This small molecule binds to this protein.
Small molecule (SMILES): CC(=O)N[C@H]1[C@H](O[C@H]2[C@H](O)[C@@H](NC(C)=O)CO[C@@H]2CO)O[C@H](CO)[C@@H](O)[C@@H]1O

Binding-site contacts:
Ligand atom O6 contacts residue GLN913 of chain 1.C at 3.9 Å.
Ligand atom C7 contacts residue ASN704 of chain 1.C at 3.7 Å.
Ligand atom N2 contacts residue ASN704 of chain 1.C at 2.8 Å (h-bond).
Ligand atom C2 contacts residue ASN704 of chain 1.C at 2.4 Å.
Ligand atom C7 contacts residue GLN1058 of chain 1.C at 4.4 Å.
Ligand atom C3 contacts residue ASN704 of chain 1.C at 3.7 Å.
Ligand atom C8 contacts residue THR703 of chain 1.C at 4.2 Å.
Ligand atom C5 contacts residue LEU909 of chain 1.C at 4.3 Å (hydrophobic).
Ligand atom C5 contacts residue ASN704 of chain 1.C at 3.7 Å.
Ligand atom O5 contacts residue ASN704 of chain 1.C at 2.4 Å (h-bond).
Ligand atom C1 contacts residue ASN704 of chain 1.C at 1.4 Å.
Ligand atom C1 contacts residue GLN1058 of chain 1.C at 4.4 Å.
Ligand atom O7 contacts residue ASN704 of chain 1.C at 4.0 Å.
Ligand atom C4 contacts residue ASN704 of chain 1.C at 4.2 Å.
Ligand atom O7 contacts residue GLN1058 of chain 1.C at 4.0 Å.

Sequence of chain 1.C:
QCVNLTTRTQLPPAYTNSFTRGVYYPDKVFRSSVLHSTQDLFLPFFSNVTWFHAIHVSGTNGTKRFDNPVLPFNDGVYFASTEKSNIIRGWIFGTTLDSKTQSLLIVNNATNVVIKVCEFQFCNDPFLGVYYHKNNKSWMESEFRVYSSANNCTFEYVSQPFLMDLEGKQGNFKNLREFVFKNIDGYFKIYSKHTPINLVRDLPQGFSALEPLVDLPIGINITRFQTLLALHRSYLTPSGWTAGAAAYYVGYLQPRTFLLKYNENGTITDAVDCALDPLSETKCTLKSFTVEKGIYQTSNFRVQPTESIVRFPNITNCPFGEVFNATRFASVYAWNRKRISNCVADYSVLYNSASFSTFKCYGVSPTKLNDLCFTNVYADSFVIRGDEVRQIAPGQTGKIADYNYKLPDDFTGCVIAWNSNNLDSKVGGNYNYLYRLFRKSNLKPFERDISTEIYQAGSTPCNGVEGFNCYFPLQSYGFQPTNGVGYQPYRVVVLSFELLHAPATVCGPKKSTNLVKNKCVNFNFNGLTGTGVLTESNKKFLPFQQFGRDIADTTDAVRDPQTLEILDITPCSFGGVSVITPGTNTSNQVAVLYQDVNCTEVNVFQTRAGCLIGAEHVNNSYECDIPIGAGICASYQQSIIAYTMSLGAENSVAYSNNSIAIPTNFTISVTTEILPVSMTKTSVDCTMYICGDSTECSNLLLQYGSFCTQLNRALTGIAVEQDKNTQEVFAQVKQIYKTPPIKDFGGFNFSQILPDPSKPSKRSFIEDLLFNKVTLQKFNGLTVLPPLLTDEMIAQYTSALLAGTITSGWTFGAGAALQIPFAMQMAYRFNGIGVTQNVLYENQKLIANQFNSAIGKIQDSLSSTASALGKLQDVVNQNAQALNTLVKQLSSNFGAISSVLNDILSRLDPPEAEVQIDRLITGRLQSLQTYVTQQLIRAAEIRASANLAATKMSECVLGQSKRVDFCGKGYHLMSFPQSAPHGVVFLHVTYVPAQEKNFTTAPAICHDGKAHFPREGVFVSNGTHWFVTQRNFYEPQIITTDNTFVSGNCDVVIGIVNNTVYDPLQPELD